Sequence of chain 2.C:
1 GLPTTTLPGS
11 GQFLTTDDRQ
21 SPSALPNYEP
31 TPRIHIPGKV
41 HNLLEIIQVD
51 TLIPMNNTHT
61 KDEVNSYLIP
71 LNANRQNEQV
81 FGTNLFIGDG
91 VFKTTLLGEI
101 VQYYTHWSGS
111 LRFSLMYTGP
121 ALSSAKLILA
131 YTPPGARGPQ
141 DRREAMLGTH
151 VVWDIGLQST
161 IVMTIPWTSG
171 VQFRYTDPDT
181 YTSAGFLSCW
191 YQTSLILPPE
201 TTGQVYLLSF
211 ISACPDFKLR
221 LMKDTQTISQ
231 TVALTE

Sequence of chain 2.A:
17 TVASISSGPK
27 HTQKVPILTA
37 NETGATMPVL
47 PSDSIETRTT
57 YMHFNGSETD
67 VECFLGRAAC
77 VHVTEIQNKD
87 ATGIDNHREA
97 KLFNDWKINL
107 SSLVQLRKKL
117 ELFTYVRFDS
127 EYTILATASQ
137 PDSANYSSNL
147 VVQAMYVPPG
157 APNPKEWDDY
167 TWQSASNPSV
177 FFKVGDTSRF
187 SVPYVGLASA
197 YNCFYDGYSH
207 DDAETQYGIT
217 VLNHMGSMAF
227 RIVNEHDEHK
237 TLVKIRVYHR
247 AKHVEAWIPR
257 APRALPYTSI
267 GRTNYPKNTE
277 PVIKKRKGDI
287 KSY

This small molecule binds to this protein.
Small molecule (SMILES): Cc1cc(CCCCCOc2ccc(C3=NCCO3)cc2Cl)on1

Binding-site contacts:
Ligand atom C4 contacts residue LEU106 of chain 2.A at 3.6 Å (hydrophobic).
Ligand atom C2C contacts residue TYR197 of chain 2.A at 3.8 Å (hydrophobic).
Ligand atom C5 contacts residue LEU106 of chain 2.A at 3.7 Å (hydrophobic).
Ligand atom CL1 contacts residue ILE104 of chain 2.A at 3.5 Å.
Ligand atom C3B contacts residue TYR152 of chain 2.A at 3.7 Å (hydrophobic).
Ligand atom C4B contacts residue TYR152 of chain 2.A at 3.8 Å (hydrophobic).
Ligand atom C31 contacts residue TYR197 of chain 2.A at 3.9 Å (hydrophobic).
Ligand atom C4B contacts residue MET224 of chain 2.A at 3.8 Å (hydrophobic).
Ligand atom C5C contacts residue VAL188 of chain 2.A at 3.9 Å (hydrophobic).
Ligand atom N3A contacts residue PHE186 of chain 2.A at 3.9 Å.
Ligand atom C4A contacts residue PRO174 of chain 2.A at 3.3 Å (hydrophobic).
Ligand atom N3A contacts residue ALA24 of chain 2.C at 3.6 Å.
Ligand atom N2 contacts residue ASN219 of chain 2.A at 3.6 Å.
Ligand atom O1A contacts residue PHE186 of chain 2.A at 2.8 Å.
Ligand atom O1 contacts residue MET221 of chain 2.A at 3.2 Å (h-bond).
Ligand atom C5A contacts residue MET224 of chain 2.A at 3.5 Å (hydrophobic).
Ligand atom C5C contacts residue VAL191 of chain 2.A at 3.9 Å (hydrophobic).
Ligand atom N3A contacts residue PRO174 of chain 2.A at 3.7 Å.
Ligand atom C2B contacts residue TYR152 of chain 2.A at 3.8 Å (hydrophobic).
Ligand atom C4B contacts residue PHE186 of chain 2.A at 3.4 Å (hydrophobic).
Ligand atom C5B contacts residue MET224 of chain 2.A at 3.5 Å (hydrophobic).
Ligand atom C2A contacts residue PHE186 of chain 2.A at 3.2 Å (hydrophobic).
Ligand atom C5B contacts residue PHE186 of chain 2.A at 3.5 Å (hydrophobic).
Ligand atom C5A contacts residue VAL176 of chain 2.A at 3.2 Å (hydrophobic).
Ligand atom O1B contacts residue ILE104 of chain 2.A at 3.8 Å.
Ligand atom C1C contacts residue TYR128 of chain 2.A at 3.7 Å (hydrophobic).
Ligand atom O1A contacts residue MET224 of chain 2.A at 2.8 Å.
Ligand atom C4C contacts residue VAL188 of chain 2.A at 3.9 Å (hydrophobic).
Ligand atom C1B contacts residue VAL188 of chain 2.A at 3.9 Å (hydrophobic).
Ligand atom C1C contacts residue LEU106 of chain 2.A at 3.5 Å (hydrophobic).
Ligand atom C5A contacts residue PHE186 of chain 2.A at 3.4 Å (hydrophobic).
Ligand atom CL1 contacts residue TYR128 of chain 2.A at 3.3 Å.
Ligand atom C5A contacts residue ALA150 of chain 2.A at 3.9 Å (hydrophobic).
Ligand atom C2B contacts residue VAL188 of chain 2.A at 3.7 Å (hydrophobic).
Ligand atom C2C contacts residue TYR128 of chain 2.A at 3.8 Å (hydrophobic).
Ligand atom C6B contacts residue TYR128 of chain 2.A at 3.8 Å (hydrophobic).
Ligand atom C5C contacts residue TYR152 of chain 2.A at 3.9 Å (hydrophobic).
Ligand atom C3C contacts residue TYR128 of chain 2.A at 3.4 Å (hydrophobic).
Ligand atom C4C contacts residue VAL191 of chain 2.A at 3.5 Å (hydrophobic).
Ligand atom C2A contacts residue MET224 of chain 2.A at 3.4 Å (hydrophobic).